A protein and the small-molecule ligand that binds it are described below.
Small molecule (SMILES): NC(=O)c1cn([C@@H]2O[C@H](CO)[C@@H](O)[C@H]2O)c2ncnc(N)c12

Binding-site contacts:
Ligand atom C1' contacts residue GLY344 of chain 1.A at 3.9 Å.
Ligand atom O3' contacts residue LYS276 of chain 1.A at 3.4 Å (salt-bridge).
Ligand atom O3' contacts residue GLY207 of chain 1.A at 3.8 Å.
Ligand atom C6 contacts residue ARG347 of chain 1.A at 3.8 Å.
Ligand atom C2 contacts residue ILE348 of chain 1.A at 3.7 Å (hydrophobic).
Ligand atom O4' contacts residue SER345 of chain 1.A at 3.3 Å (h-bond).
Ligand atom N11 contacts residue ARG347 of chain 1.A at 3.2 Å (salt-bridge).
Ligand atom O2' contacts residue GLU273 of chain 1.A at 2.7 Å (salt-bridge).
Ligand atom N11 contacts residue ARG277 of chain 1.A at 3.1 Å (salt-bridge).
Ligand atom C10 contacts residue ARG277 of chain 1.A at 3.4 Å.
Ligand atom O12 contacts residue ARG347 of chain 1.A at 3.4 Å.
Ligand atom C2' contacts residue LYS276 of chain 1.A at 3.9 Å.
Ligand atom O4' contacts residue GLY344 of chain 1.A at 3.3 Å.
Ligand atom C2 contacts residue SER280 of chain 1.A at 3.3 Å.
Ligand atom C5 contacts residue ARG277 of chain 1.A at 3.7 Å.
Ligand atom C2' contacts residue GLU273 of chain 1.A at 3.5 Å.
Ligand atom N3 contacts residue LYS276 of chain 1.A at 3.7 Å.
Ligand atom C7 contacts residue GLY344 of chain 1.A at 3.9 Å.
Ligand atom O2' contacts residue LYS276 of chain 1.A at 2.8 Å (salt-bridge).
Ligand atom N1 contacts residue ARG277 of chain 1.A at 3.7 Å.
Ligand atom C10 contacts residue ARG347 of chain 1.A at 3.5 Å.
Ligand atom C6 contacts residue ARG277 of chain 1.A at 3.9 Å.
Ligand atom C8 contacts residue ARG277 of chain 1.A at 3.5 Å.
Ligand atom O12 contacts residue ARG277 of chain 1.A at 3.9 Å.
Ligand atom N6 contacts residue ARG277 of chain 1.A at 3.7 Å.
Ligand atom C5 contacts residue GLY344 of chain 1.A at 3.6 Å.
Ligand atom N6 contacts residue SER280 of chain 1.A at 3.9 Å.
Ligand atom N6 contacts residue ARG347 of chain 1.A at 3.3 Å.
Ligand atom N1 contacts residue ARG347 of chain 1.A at 3.9 Å.
Ligand atom C8 contacts residue GLY344 of chain 1.A at 3.9 Å.
Ligand atom C4' contacts residue SER345 of chain 1.A at 3.9 Å.
Ligand atom N9 contacts residue GLY344 of chain 1.A at 3.6 Å (h-bond).
Ligand atom C1' contacts residue SER345 of chain 1.A at 3.9 Å.
Ligand atom C7 contacts residue ARG277 of chain 1.A at 3.7 Å.
Ligand atom O3' contacts residue GLY235 of chain 1.A at 3.4 Å.
Ligand atom N11 contacts residue ASP371 of chain 1.A at 3.4 Å (salt-bridge).
Ligand atom N1 contacts residue SER280 of chain 1.A at 2.7 Å (h-bond).
Ligand atom C6 contacts residue SER280 of chain 1.A at 3.7 Å.
Ligand atom C4 contacts residue GLY344 of chain 1.A at 3.4 Å.
Ligand atom N3 contacts residue GLY344 of chain 1.A at 3.7 Å.

Sequence of chain 1.A:
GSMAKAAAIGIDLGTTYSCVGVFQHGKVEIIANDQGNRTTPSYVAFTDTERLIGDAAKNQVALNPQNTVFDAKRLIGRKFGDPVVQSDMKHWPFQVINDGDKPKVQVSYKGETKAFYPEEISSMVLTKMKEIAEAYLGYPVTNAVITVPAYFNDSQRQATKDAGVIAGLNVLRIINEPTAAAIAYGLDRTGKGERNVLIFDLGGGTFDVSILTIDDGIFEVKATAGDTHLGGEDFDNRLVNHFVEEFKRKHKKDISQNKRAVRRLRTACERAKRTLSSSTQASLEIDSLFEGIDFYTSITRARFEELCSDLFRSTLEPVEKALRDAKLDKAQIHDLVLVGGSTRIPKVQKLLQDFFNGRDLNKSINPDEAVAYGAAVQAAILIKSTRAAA